Sequence of chain 1.C:
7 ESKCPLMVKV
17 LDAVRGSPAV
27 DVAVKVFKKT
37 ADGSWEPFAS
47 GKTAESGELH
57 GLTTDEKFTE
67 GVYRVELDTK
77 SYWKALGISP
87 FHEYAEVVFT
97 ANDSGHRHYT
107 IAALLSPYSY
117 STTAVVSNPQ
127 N

Binding-site contacts:
Ligand atom O9 contacts residue TYR116 of chain 1.D at 3.8 Å.
Ligand atom I3 contacts residue LEU110 of chain 1.C at 3.9 Å.
Ligand atom I3 contacts residue LEU17 of chain 1.C at 3.6 Å.
Ligand atom O9 contacts residue SER115 of chain 1.D at 2.9 Å (h-bond).
Ligand atom C6 contacts residue THR119 of chain 1.C at 3.7 Å.
Ligand atom C7 contacts residue LEU110 of chain 1.A at 3.4 Å (hydrophobic).
Ligand atom C6' contacts residue ALA108 of chain 1.C at 4.0 Å (hydrophobic).
Ligand atom C3 contacts residue ALA108 of chain 1.C at 3.9 Å (hydrophobic).
Ligand atom O9 contacts residue SER117 of chain 1.C at 3.0 Å.
Ligand atom O8 contacts residue SER117 of chain 1.C at 2.7 Å (h-bond).
Ligand atom C2' contacts residue ALA108 of chain 1.A at 3.9 Å (hydrophobic).
Ligand atom O9 contacts residue THR118 of chain 1.C at 3.2 Å (h-bond).
Ligand atom I3' contacts residue LYS15 of chain 1.C at 3.6 Å.
Ligand atom I5' contacts residue THR106 of chain 1.C at 3.9 Å.
Ligand atom C7 contacts residue THR118 of chain 1.C at 3.5 Å.
Ligand atom I5' contacts residue LYS15 of chain 1.A at 3.8 Å.
Ligand atom C7 contacts residue THR119 of chain 1.C at 3.1 Å.
Ligand atom I5 contacts residue LEU17 of chain 1.A at 4.0 Å.
Ligand atom C8 contacts residue SER117 of chain 1.C at 3.1 Å.
Ligand atom C4' contacts residue LYS15 of chain 1.A at 3.5 Å.
Ligand atom C8 contacts residue LEU110 of chain 1.A at 3.1 Å (hydrophobic).
Ligand atom O4' contacts residue LYS15 of chain 1.A at 3.0 Å (salt-bridge).
Ligand atom C8 contacts residue SER115 of chain 1.D at 3.7 Å.
Ligand atom I3 contacts residue ALA109 of chain 1.C at 3.1 Å.
Ligand atom I5 contacts residue LEU110 of chain 1.A at 3.9 Å.
Ligand atom I5 contacts residue ALA109 of chain 1.A at 3.4 Å.
Ligand atom C6 contacts residue LEU110 of chain 1.A at 3.7 Å (hydrophobic).
Ligand atom C5' contacts residue LYS15 of chain 1.A at 3.7 Å.
Ligand atom O4 contacts residue LEU17 of chain 1.C at 3.9 Å.
Ligand atom O8 contacts residue SER117 of chain 1.A at 3.6 Å (h-bond).
Ligand atom O4' contacts residue LYS15 of chain 1.C at 3.3 Å (salt-bridge).
Ligand atom C1 contacts residue THR119 of chain 1.C at 3.5 Å.
Ligand atom C7 contacts residue SER115 of chain 1.D at 3.9 Å.
Ligand atom C2' contacts residue LEU17 of chain 1.C at 3.7 Å (hydrophobic).
Ligand atom O9 contacts residue LEU110 of chain 1.A at 3.4 Å.
Ligand atom C4' contacts residue LYS15 of chain 1.C at 3.9 Å.
Ligand atom I3' contacts residue THR106 of chain 1.A at 3.9 Å.
Ligand atom C2 contacts residue ALA108 of chain 1.C at 3.9 Å (hydrophobic).
Ligand atom C8 contacts residue THR118 of chain 1.C at 3.8 Å.
Ligand atom O8 contacts residue LEU110 of chain 1.A at 3.5 Å.

Sequence of chain 1.D:
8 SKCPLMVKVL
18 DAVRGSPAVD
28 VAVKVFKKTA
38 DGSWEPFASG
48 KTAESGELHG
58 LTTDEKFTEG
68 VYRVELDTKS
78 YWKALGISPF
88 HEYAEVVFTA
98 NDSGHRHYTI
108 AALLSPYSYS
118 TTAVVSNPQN

Sequence of chain 1.A:
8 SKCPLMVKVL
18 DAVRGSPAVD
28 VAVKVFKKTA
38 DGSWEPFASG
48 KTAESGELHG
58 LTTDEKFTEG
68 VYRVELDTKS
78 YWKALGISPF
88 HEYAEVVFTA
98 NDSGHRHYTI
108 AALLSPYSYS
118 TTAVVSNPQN

A small-molecule ligand and the protein it binds are described below.
Small molecule (SMILES): O=C(O)Cc1cc(I)c(Oc2cc(I)c(O)c(I)c2)c(I)c1